Binding-site contacts:
Ligand atom N contacts residue ASP298 of chain 1.H at 3.1 Å (salt-bridge).
Ligand atom O contacts residue SER354 of chain 1.H at 1.8 Å (h-bond).
Ligand atom CA contacts residue PHE172 of chain 1.H at 4.1 Å (hydrophobic).
Ligand atom C contacts residue PHE360 of chain 1.H at 3.9 Å (hydrophobic).
Ligand atom CA contacts residue SER354 of chain 1.H at 4.0 Å.
Ligand atom OXT contacts residue GLU353 of chain 1.H at 3.6 Å.
Ligand atom O contacts residue TRP297 of chain 1.H at 3.2 Å.
Ligand atom CG contacts residue ASP298 of chain 1.H at 3.8 Å.
Ligand atom CD contacts residue CYS454 of chain 1.H at 3.6 Å (hydrophobic).
Ligand atom O contacts residue PHE360 of chain 1.H at 3.0 Å.
Ligand atom CA contacts residue ASP298 of chain 1.H at 3.9 Å.
Ligand atom CD contacts residue ASP298 of chain 1.H at 3.1 Å.
Ligand atom N contacts residue THR665 of chain 1.H at 4.0 Å.
Ligand atom N contacts residue PHE360 of chain 1.H at 3.1 Å.
Ligand atom OXT contacts residue THR665 of chain 1.H at 3.0 Å (h-bond).
Ligand atom CG contacts residue CYS454 of chain 1.H at 3.8 Å (hydrophobic).
Ligand atom CB contacts residue PHE172 of chain 1.H at 3.8 Å (hydrophobic).
Ligand atom OD1 contacts residue GLU456 of chain 1.H at 2.9 Å (salt-bridge).
Ligand atom OD1 contacts residue ASP298 of chain 1.H at 3.1 Å (salt-bridge).
Ligand atom O contacts residue THR665 of chain 1.H at 3.8 Å.
Ligand atom CD contacts residue GLY453 of chain 1.H at 3.8 Å.
Ligand atom OXT contacts residue SER354 of chain 1.H at 3.1 Å (h-bond).
Ligand atom OD1 contacts residue HIS180 of chain 1.H at 3.6 Å.
Ligand atom OXT contacts residue TYR470 of chain 1.H at 2.4 Å (h-bond).
Ligand atom CD contacts residue GLU456 of chain 1.H at 4.0 Å.
Ligand atom OD1 contacts residue LEU467 of chain 1.H at 3.7 Å.
Ligand atom CB contacts residue THR665 of chain 1.H at 3.1 Å.
Ligand atom C contacts residue THR665 of chain 1.H at 3.3 Å.
Ligand atom OXT contacts residue PHE172 of chain 1.H at 3.8 Å.
Ligand atom C contacts residue TRP297 of chain 1.H at 3.2 Å (hydrophobic).
Ligand atom CA contacts residue TRP297 of chain 1.H at 3.4 Å (hydrophobic).
Ligand atom CG contacts residue THR665 of chain 1.H at 4.0 Å.
Ligand atom C contacts residue TYR470 of chain 1.H at 3.3 Å (hydrophobic).
Ligand atom CG contacts residue GLU456 of chain 1.H at 3.2 Å.
Ligand atom CB contacts residue TYR470 of chain 1.H at 2.8 Å (hydrophobic).
Ligand atom OXT contacts residue TRP297 of chain 1.H at 3.7 Å.
Ligand atom CA contacts residue THR665 of chain 1.H at 3.7 Å.
Ligand atom CA contacts residue TYR470 of chain 1.H at 3.6 Å (hydrophobic).
Ligand atom CD contacts residue PHE360 of chain 1.H at 3.1 Å (hydrophobic).
Ligand atom C contacts residue SER354 of chain 1.H at 2.7 Å.

A protein and the small-molecule ligand that binds it are described below.
Small molecule (SMILES): O=C(O)[C@@H]1C[C@@H](O)CN1

Sequence of chain 1.H:
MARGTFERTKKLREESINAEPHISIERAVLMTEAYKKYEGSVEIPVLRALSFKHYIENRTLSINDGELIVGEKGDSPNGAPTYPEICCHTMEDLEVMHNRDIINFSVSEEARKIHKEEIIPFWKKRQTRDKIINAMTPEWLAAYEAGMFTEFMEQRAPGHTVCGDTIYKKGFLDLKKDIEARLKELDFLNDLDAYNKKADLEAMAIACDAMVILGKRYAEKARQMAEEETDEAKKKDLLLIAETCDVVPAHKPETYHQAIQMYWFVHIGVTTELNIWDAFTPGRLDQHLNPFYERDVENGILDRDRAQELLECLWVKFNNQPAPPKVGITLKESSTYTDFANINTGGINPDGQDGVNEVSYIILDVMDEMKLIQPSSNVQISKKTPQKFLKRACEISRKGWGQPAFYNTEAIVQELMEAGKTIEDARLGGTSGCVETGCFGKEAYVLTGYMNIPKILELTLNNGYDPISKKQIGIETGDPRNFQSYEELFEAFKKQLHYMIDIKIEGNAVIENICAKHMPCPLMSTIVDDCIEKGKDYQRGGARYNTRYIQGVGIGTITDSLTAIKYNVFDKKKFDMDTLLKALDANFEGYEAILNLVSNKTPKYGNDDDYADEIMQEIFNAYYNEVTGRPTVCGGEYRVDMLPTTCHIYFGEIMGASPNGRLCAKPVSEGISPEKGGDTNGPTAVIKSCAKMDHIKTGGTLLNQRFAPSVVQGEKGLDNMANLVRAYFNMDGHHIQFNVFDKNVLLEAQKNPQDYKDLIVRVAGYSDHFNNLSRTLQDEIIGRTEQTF